A protein and the small-molecule ligand that binds it are described below.
Small molecule (SMILES): Cc1ccc2cc(-c3ccc(C[C@@](Cc4ccc(C(F)(F)P(=O)(O)O)cc4)(c4ccccc4)n4nnc5ccccc54)cc3)cc(P(=O)(O)O)c2n1

Binding-site contacts:
Ligand atom O57 contacts residue ARG233 of chain 1.A at 3.1 Å (salt-bridge).
Ligand atom C22 contacts residue GLN274 of chain 1.A at 3.3 Å.
Ligand atom O57 contacts residue SER228 of chain 1.A at 2.9 Å (h-bond).
Ligand atom O56 contacts residue GLY232 of chain 1.A at 2.6 Å (h-bond).
Ligand atom O81 contacts residue ARG266 of chain 1.A at 3.4 Å (salt-bridge).
Ligand atom C14 contacts residue PHE194 of chain 1.A at 3.6 Å (hydrophobic).
Ligand atom F53 contacts residue ARG233 of chain 1.A at 3.6 Å.
Ligand atom O57 contacts residue ALA229 of chain 1.A at 2.8 Å (h-bond).
Ligand atom O56 contacts residue CYS227 of chain 1.A at 3.2 Å (h-bond).
Ligand atom O82 contacts residue ARG36 of chain 1.A at 3.0 Å.
Ligand atom F54 contacts residue GLN274 of chain 1.A at 3.3 Å.
Ligand atom C23 contacts residue GLN274 of chain 1.A at 3.6 Å.
Ligand atom N46 contacts residue ASP60 of chain 1.A at 3.1 Å (salt-bridge).
Ligand atom C15 contacts residue ALA229 of chain 1.A at 3.5 Å (hydrophobic).
Ligand atom O80 contacts residue ARG36 of chain 1.A at 2.7 Å (salt-bridge).
Ligand atom O56 contacts residue ALA229 of chain 1.A at 3.5 Å.
Ligand atom C12 contacts residue TYR58 of chain 1.A at 3.6 Å (hydrophobic).
Ligand atom O57 contacts residue CYS227 of chain 1.A at 3.3 Å (h-bond).
Ligand atom C62 contacts residue MET270 of chain 1.A at 3.4 Å (hydrophobic).
Ligand atom N47 contacts residue TYR58 of chain 1.A at 3.3 Å.
Ligand atom C10 contacts residue ALA229 of chain 1.A at 3.4 Å (hydrophobic).
Ligand atom C61 contacts residue ASP60 of chain 1.A at 3.3 Å.
Ligand atom C64 contacts residue MET270 of chain 1.A at 3.5 Å (hydrophobic).
Ligand atom C71 contacts residue ASP41 of chain 1.A at 3.6 Å.
Ligand atom O56 contacts residue GLY230 of chain 1.A at 3.5 Å (h-bond).
Ligand atom C41 contacts residue ASP60 of chain 1.A at 3.4 Å.
Ligand atom O58 contacts residue CYS227 of chain 1.A at 3.3 Å (h-bond).
Ligand atom C41 contacts residue ARG59 of chain 1.A at 3.2 Å.
Ligand atom F53 contacts residue ASP193 of chain 1.A at 3.5 Å.
Ligand atom C63 contacts residue MET270 of chain 1.A at 3.1 Å (hydrophobic).
Ligand atom O58 contacts residue GLY232 of chain 1.A at 3.5 Å.
Ligand atom C11 contacts residue ALA229 of chain 1.A at 3.5 Å (hydrophobic).
Ligand atom C40 contacts residue ARG59 of chain 1.A at 3.3 Å.
Ligand atom F53 contacts residue PHE194 of chain 1.A at 3.5 Å.
Ligand atom C3 contacts residue TYR58 of chain 1.A at 3.5 Å (hydrophobic).
Ligand atom O58 contacts residue ARG233 of chain 1.A at 2.8 Å (salt-bridge).
Ligand atom O82 contacts residue ARG266 of chain 1.A at 2.9 Å (salt-bridge).
Ligand atom P55 contacts residue CYS227 of chain 1.A at 3.4 Å.
Ligand atom C71 contacts residue SER40 of chain 1.A at 3.6 Å.
Ligand atom O56 contacts residue ILE231 of chain 1.A at 3.0 Å (h-bond).

Sequence of chain 1.A:
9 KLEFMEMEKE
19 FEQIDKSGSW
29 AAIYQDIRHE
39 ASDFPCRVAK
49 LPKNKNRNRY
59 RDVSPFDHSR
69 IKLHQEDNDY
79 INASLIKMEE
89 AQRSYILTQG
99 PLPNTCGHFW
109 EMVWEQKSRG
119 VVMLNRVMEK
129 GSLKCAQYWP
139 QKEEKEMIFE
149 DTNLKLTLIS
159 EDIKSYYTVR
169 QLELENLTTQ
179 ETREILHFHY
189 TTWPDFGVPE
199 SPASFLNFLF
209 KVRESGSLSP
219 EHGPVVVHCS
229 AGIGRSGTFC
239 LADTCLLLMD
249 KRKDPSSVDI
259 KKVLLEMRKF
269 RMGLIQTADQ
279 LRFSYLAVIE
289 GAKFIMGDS